Binding-site contacts:
Ligand atom C6 contacts residue ILE181 of chain 1.A at 3.9 Å (hydrophobic).
Ligand atom O3G contacts residue PRO208 of chain 1.A at 3.9 Å.
Ligand atom O1B contacts residue LYS212 of chain 1.A at 4.0 Å.
Ligand atom O1B contacts residue THR213 of chain 1.A at 3.6 Å.
Ligand atom N1 contacts residue PRO179 of chain 1.A at 3.7 Å.
Ligand atom O3A contacts residue ARG332 of chain 1.B at 4.0 Å.
Ligand atom C2 contacts residue LEU354 of chain 1.A at 3.5 Å (hydrophobic).
Ligand atom O2B contacts residue LYS212 of chain 1.A at 2.7 Å (salt-bridge).
Ligand atom S1G contacts residue ARG332 of chain 1.B at 3.0 Å (salt-bridge).
Ligand atom O3B contacts residue GLY209 of chain 1.A at 3.2 Å (h-bond).
Ligand atom C2 contacts residue ILE350 of chain 1.A at 3.6 Å (hydrophobic).
Ligand atom O2A contacts residue LYS212 of chain 1.A at 3.0 Å (salt-bridge).
Ligand atom N1 contacts residue ILE181 of chain 1.A at 3.6 Å (h-bond).
Ligand atom O3G contacts residue LYS212 of chain 1.A at 4.0 Å.
Ligand atom N3 contacts residue LEU354 of chain 1.A at 3.7 Å.
Ligand atom C5' contacts residue GLY209 of chain 1.A at 4.0 Å.
Ligand atom PA contacts residue THR213 of chain 1.A at 3.7 Å.
Ligand atom C5 contacts residue ALA214 of chain 1.A at 4.0 Å (hydrophobic).
Ligand atom C8 contacts residue ALA214 of chain 1.A at 4.0 Å (hydrophobic).
Ligand atom C8 contacts residue PRO388 of chain 1.A at 4.0 Å (hydrophobic).
Ligand atom S1G contacts residue ALA329 of chain 1.B at 3.9 Å.
Ligand atom O2B contacts residue GLY211 of chain 1.A at 3.0 Å (h-bond).
Ligand atom N3 contacts residue ILE350 of chain 1.A at 3.9 Å.
Ligand atom O3B contacts residue PRO208 of chain 1.A at 4.0 Å.
Ligand atom N7 contacts residue GLY211 of chain 1.A at 3.9 Å.
Ligand atom N6 contacts residue ILE181 of chain 1.A at 3.3 Å (h-bond).
Ligand atom N7 contacts residue ALA214 of chain 1.A at 3.9 Å.
Ligand atom S1G contacts residue ARG333 of chain 1.B at 2.7 Å (salt-bridge).
Ligand atom O2B contacts residue GLY209 of chain 1.A at 4.0 Å.
Ligand atom O4' contacts residue PRO388 of chain 1.A at 3.9 Å.
Ligand atom O2A contacts residue GLY211 of chain 1.A at 3.1 Å.
Ligand atom C8 contacts residue GLY211 of chain 1.A at 3.9 Å.
Ligand atom N1 contacts residue ILE350 of chain 1.A at 3.8 Å.
Ligand atom C2 contacts residue PRO179 of chain 1.A at 3.1 Å (hydrophobic).
Ligand atom O2A contacts residue THR213 of chain 1.A at 3.5 Å (h-bond).
Ligand atom N1 contacts residue VAL180 of chain 1.A at 3.6 Å.
Ligand atom PB contacts residue LYS212 of chain 1.A at 3.8 Å.
Ligand atom O1A contacts residue THR213 of chain 1.A at 2.9 Å (h-bond).
Ligand atom O2A contacts residue ALA214 of chain 1.A at 3.6 Å (h-bond).
Ligand atom N3 contacts residue PRO179 of chain 1.A at 3.8 Å.

Sequence of chain 1.B:
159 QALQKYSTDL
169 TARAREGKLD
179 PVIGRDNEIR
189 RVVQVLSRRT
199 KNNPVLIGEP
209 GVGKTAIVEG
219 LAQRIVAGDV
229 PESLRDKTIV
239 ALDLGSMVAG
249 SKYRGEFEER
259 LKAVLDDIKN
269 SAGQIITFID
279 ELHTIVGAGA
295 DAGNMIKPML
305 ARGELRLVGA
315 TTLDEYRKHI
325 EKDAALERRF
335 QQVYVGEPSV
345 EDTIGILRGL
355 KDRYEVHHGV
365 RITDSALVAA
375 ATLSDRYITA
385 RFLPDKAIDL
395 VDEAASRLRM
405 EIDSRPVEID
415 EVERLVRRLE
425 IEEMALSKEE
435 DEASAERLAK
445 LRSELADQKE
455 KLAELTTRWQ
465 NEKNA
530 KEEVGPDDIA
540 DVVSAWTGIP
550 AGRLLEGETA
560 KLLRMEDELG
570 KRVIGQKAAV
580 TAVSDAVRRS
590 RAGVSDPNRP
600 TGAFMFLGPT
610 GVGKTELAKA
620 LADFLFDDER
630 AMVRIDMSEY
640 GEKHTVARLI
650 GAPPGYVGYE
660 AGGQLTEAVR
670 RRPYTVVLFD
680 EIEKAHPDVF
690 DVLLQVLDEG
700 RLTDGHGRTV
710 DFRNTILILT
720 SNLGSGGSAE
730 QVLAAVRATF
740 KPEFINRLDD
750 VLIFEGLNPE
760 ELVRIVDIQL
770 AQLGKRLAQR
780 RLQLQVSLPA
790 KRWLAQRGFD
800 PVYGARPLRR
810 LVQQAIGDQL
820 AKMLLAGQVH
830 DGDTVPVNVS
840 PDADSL

Sequence of chain 1.A:
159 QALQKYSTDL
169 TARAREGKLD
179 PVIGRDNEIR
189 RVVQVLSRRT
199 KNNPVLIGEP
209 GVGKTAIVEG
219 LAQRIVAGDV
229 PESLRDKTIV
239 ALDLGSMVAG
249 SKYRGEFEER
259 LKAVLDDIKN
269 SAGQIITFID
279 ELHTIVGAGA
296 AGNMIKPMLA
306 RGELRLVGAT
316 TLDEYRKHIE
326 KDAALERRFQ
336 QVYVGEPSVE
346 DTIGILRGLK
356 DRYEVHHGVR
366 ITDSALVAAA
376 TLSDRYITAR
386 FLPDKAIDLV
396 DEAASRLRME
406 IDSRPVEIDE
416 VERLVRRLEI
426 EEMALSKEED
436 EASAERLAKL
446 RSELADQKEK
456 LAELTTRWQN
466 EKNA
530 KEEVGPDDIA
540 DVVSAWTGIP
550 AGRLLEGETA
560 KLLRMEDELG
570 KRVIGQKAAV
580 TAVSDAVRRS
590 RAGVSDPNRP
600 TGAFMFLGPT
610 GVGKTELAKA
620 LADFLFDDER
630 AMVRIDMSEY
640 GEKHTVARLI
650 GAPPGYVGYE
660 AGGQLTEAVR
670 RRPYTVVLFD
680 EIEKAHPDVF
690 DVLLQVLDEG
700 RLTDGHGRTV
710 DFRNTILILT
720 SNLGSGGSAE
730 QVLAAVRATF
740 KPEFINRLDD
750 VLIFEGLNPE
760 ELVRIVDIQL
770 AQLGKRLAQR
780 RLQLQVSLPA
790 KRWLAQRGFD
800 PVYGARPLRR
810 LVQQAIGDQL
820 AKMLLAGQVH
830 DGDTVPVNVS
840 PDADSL

This small molecule binds to this protein.
Small molecule (SMILES): Nc1ncnc2c1ncn2[C@@H]1O[C@H](COP(=O)(O)OP(=O)(O)OP(O)(O)=S)[C@@H](O)[C@H]1O